Sequence of chain 1.A:
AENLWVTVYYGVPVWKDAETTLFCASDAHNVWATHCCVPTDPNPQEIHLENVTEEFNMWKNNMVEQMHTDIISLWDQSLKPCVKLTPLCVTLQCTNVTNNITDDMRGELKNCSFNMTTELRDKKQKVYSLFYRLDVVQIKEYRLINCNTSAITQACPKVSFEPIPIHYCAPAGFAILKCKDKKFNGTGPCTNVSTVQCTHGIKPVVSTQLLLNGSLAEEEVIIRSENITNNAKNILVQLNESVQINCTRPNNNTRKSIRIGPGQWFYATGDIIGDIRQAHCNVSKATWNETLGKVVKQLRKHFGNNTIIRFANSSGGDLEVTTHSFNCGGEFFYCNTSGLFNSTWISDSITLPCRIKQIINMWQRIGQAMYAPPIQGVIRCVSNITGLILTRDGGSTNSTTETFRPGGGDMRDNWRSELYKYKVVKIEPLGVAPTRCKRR

Binding-site contacts:
Ligand atom C7 contacts residue VAL449 of chain 1.A at 4.4 Å (hydrophobic).
Ligand atom C5 contacts residue VAL449 of chain 1.A at 3.7 Å (hydrophobic).
Ligand atom C7 contacts residue ASN267 of chain 1.A at 3.8 Å.
Ligand atom C8 contacts residue ASN381 of chain 1.A at 4.4 Å.
Ligand atom C3 contacts residue VAL449 of chain 1.A at 3.8 Å (hydrophobic).
Ligand atom O7 contacts residue ASN267 of chain 1.A at 4.3 Å.
Ligand atom C8 contacts residue LEU266 of chain 1.A at 3.5 Å (hydrophobic).
Ligand atom O7 contacts residue CYS448 of chain 1.A at 4.2 Å.
Ligand atom C1 contacts residue ASN267 of chain 1.A at 1.5 Å.
Ligand atom O6 contacts residue GLY383 of chain 1.A at 3.8 Å.
Ligand atom C5 contacts residue GLU216 of chain 1.A at 4.4 Å.
Ligand atom O5 contacts residue NAG1 of chain 1.Y at 3.5 Å.
Ligand atom C2 contacts residue SER450 of chain 1.A at 4.4 Å.
Ligand atom O7 contacts residue ARG447 of chain 1.A at 3.8 Å.
Ligand atom C4 contacts residue VAL449 of chain 1.A at 4.1 Å (hydrophobic).
Ligand atom C5 contacts residue ASN267 of chain 1.A at 3.8 Å.
Ligand atom C6 contacts residue GLU216 of chain 1.A at 3.7 Å.
Ligand atom C1 contacts residue SER450 of chain 1.A at 4.2 Å.
Ligand atom C3 contacts residue ASN267 of chain 1.A at 3.9 Å.
Ligand atom C8 contacts residue PHE380 of chain 1.A at 3.8 Å (hydrophobic).
Ligand atom O5 contacts residue ASN267 of chain 1.A at 2.4 Å (h-bond).
Ligand atom O7 contacts residue ASN381 of chain 1.A at 4.3 Å.
Ligand atom C7 contacts residue VAL259 of chain 1.A at 4.5 Å (hydrophobic).
Ligand atom C4 contacts residue ASN267 of chain 1.A at 4.3 Å.
Ligand atom C1 contacts residue NAG1 of chain 1.Y at 3.8 Å.
Ligand atom C2 contacts residue ASN267 of chain 1.A at 2.5 Å.
Ligand atom C5 contacts residue NAG1 of chain 1.Y at 4.4 Å.
Ligand atom C1 contacts residue VAL449 of chain 1.A at 4.2 Å (hydrophobic).
Ligand atom N2 contacts residue ASN267 of chain 1.A at 2.9 Å (h-bond).
Ligand atom C7 contacts residue SER450 of chain 1.A at 4.5 Å.
Ligand atom C8 contacts residue SER450 of chain 1.A at 4.4 Å.
Ligand atom N2 contacts residue SER450 of chain 1.A at 3.6 Å.
Ligand atom O5 contacts residue VAL449 of chain 1.A at 4.4 Å.
Ligand atom O7 contacts residue VAL449 of chain 1.A at 3.8 Å.
Ligand atom O4 contacts residue VAL449 of chain 1.A at 4.1 Å.
Ligand atom C8 contacts residue VAL259 of chain 1.A at 4.0 Å (hydrophobic).
Ligand atom O6 contacts residue NAG1 of chain 1.Y at 3.7 Å.
Ligand atom C8 contacts residue VAL449 of chain 1.A at 4.1 Å (hydrophobic).

The protein below binds the small molecule below.
Small molecule (SMILES): CC(=O)N[C@H]1[C@H](O[C@H]2[C@H](O)[C@@H](NC(C)=O)CO[C@@H]2CO)O[C@H](CO)[C@@H](O[C@@H]2O[C@H](CO)[C@@H](O)[C@H](O)[C@@H]2O)[C@@H]1O